Binding-site contacts:
Ligand atom C2 contacts residue ASN53 of chain 1.B at 2.5 Å.
Ligand atom C7 contacts residue ASN53 of chain 1.B at 3.5 Å.
Ligand atom N2 contacts residue LEU46 of chain 1.B at 4.0 Å.
Ligand atom O7 contacts residue ASN53 of chain 1.B at 3.5 Å (h-bond).
Ligand atom C4 contacts residue ASN53 of chain 1.B at 4.2 Å.
Ligand atom C3 contacts residue ASN53 of chain 1.B at 3.8 Å.
Ligand atom C8 contacts residue PRO48 of chain 1.B at 4.0 Å (hydrophobic).
Ligand atom N2 contacts residue ASN53 of chain 1.B at 3.0 Å (h-bond).
Ligand atom C7 contacts residue LEU46 of chain 1.B at 4.0 Å (hydrophobic).
Ligand atom C5 contacts residue ASN53 of chain 1.B at 3.6 Å.
Ligand atom C1 contacts residue ASN53 of chain 1.B at 1.4 Å.
Ligand atom C8 contacts residue LEU46 of chain 1.B at 3.8 Å (hydrophobic).
Ligand atom O5 contacts residue ASN53 of chain 1.B at 2.3 Å (h-bond).

A protein and the small-molecule ligand that binds it are described below.
Small molecule (SMILES): CC(=O)N[C@@H]1[C@@H](O)[C@H](O)[C@@H](CO)O[C@H]1O

Sequence of chain 1.B:
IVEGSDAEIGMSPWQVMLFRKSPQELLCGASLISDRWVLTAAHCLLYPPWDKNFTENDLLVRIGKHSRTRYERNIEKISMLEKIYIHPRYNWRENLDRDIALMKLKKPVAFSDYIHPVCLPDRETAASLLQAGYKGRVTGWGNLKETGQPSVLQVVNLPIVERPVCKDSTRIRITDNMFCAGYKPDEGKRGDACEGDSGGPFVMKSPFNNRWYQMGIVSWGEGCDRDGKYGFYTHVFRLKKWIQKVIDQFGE